Sequence of chain 1.B:
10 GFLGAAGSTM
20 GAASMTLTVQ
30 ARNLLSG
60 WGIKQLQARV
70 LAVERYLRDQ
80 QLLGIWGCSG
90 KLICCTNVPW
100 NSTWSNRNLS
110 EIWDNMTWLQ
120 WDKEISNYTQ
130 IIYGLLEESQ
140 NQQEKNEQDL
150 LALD

A protein and the small-molecule ligand that binds it are described below.
Small molecule (SMILES): CC(=O)N[C@@H]1[C@@H](O)[C@H](O)[C@@H](CO)O[C@H]1O

Binding-site contacts:
Ligand atom C5 contacts residue ASN100 of chain 1.B at 3.8 Å.
Ligand atom C4 contacts residue ASN100 of chain 1.B at 4.3 Å.
Ligand atom O5 contacts residue ASN100 of chain 1.B at 2.5 Å (h-bond).
Ligand atom C7 contacts residue ASN100 of chain 1.B at 3.2 Å.
Ligand atom N2 contacts residue ASN100 of chain 1.B at 3.0 Å (h-bond).
Ligand atom C1 contacts residue ASN100 of chain 1.B at 1.5 Å.
Ligand atom C3 contacts residue ASN100 of chain 1.B at 3.9 Å.
Ligand atom C8 contacts residue ASN100 of chain 1.B at 4.2 Å.
Ligand atom O5 contacts residue THR102 of chain 1.B at 4.0 Å.
Ligand atom C2 contacts residue ASN100 of chain 1.B at 2.5 Å.
Ligand atom C1 contacts residue THR102 of chain 1.B at 3.6 Å.
Ligand atom O7 contacts residue ASN100 of chain 1.B at 3.2 Å (h-bond).